Binding-site contacts:
Ligand atom C1 contacts residue ASN38 of chain 1.A at 1.5 Å.
Ligand atom C1 contacts residue THR318 of chain 1.A at 3.4 Å.
Ligand atom C4 contacts residue ASN38 of chain 1.A at 4.3 Å.
Ligand atom O6 contacts residue ASN49 of chain 1.B at 4.5 Å.
Ligand atom O6 contacts residue THR318 of chain 1.A at 3.7 Å.
Ligand atom O5 contacts residue ASN38 of chain 1.A at 2.4 Å (h-bond).
Ligand atom O6 contacts residue LEU52 of chain 1.B at 3.4 Å.
Ligand atom O7 contacts residue ASN38 of chain 1.A at 4.4 Å.
Ligand atom C1 contacts residue ALA39 of chain 1.A at 4.3 Å (hydrophobic).
Ligand atom N2 contacts residue ASN38 of chain 1.A at 2.7 Å (h-bond).
Ligand atom C7 contacts residue ASN38 of chain 1.A at 3.8 Å.
Ligand atom C3 contacts residue ASN38 of chain 1.A at 3.8 Å.
Ligand atom C5 contacts residue ASN38 of chain 1.A at 3.7 Å.
Ligand atom O5 contacts residue THR318 of chain 1.A at 3.4 Å (h-bond).
Ligand atom C6 contacts residue LEU52 of chain 1.B at 3.9 Å (hydrophobic).
Ligand atom C2 contacts residue ASN38 of chain 1.A at 2.5 Å.

The protein below binds the small molecule below.
Small molecule (SMILES): CC(=O)N[C@@H]1[C@@H](O)[C@H](O)[C@@H](CO)O[C@H]1O

Sequence of chain 1.A:
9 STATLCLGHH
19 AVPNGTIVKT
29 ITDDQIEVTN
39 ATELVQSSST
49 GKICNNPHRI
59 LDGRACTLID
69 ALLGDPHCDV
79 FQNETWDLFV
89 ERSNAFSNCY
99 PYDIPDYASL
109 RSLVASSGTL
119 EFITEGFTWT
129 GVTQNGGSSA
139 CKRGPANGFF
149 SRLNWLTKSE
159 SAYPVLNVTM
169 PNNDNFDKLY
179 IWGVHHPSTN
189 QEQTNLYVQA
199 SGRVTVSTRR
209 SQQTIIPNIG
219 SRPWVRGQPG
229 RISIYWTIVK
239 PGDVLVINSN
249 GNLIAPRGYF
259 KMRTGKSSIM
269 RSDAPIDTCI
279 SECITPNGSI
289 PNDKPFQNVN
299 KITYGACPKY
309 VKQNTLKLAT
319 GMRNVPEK

Sequence of chain 1.B:
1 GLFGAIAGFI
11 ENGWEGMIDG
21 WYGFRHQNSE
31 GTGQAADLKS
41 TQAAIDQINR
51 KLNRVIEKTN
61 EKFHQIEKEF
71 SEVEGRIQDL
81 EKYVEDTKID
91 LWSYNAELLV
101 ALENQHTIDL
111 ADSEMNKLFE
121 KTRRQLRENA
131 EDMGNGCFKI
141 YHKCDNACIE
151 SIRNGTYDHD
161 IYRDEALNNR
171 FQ